Sequence of chain 1.F:
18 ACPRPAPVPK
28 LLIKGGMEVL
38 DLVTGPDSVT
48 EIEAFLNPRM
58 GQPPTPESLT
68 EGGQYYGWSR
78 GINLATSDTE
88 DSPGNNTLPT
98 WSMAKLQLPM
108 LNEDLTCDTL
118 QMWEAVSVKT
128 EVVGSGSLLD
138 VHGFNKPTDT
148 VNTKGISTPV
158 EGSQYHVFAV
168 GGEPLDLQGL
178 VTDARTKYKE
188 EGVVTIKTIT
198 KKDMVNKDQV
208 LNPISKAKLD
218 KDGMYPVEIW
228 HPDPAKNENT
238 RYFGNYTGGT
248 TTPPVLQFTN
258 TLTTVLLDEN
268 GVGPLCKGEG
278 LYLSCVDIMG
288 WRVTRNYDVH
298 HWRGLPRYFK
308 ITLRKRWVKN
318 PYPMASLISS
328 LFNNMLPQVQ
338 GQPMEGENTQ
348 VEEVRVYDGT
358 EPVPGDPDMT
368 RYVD

This small molecule binds to this protein.
Small molecule (SMILES): CC(=O)N[C@@H]1[C@@H](O[C@@H]2O[C@H](CO)[C@H](O)[C@H](O[C@]3(C(=O)O)C[C@H](O)[C@@H](NC(C)=O)[C@H]([C@H](O)[C@H](O)CO)O3)[C@H]2O)[C@H](O)[C@@H](CO[C@]2(C(=O)O)C[C@H](O)[C@@H](NC(C)=O)[C@H]([C@H](O)[C@H](O)CO)O2)O[C@H]1O

Binding-site contacts:
Ligand atom C3 contacts residue VAL296 of chain 1.F at 3.7 Å (hydrophobic).
Ligand atom O1A contacts residue ARG77 of chain 1.F at 3.0 Å (salt-bridge).
Ligand atom C3 contacts residue HIS298 of chain 1.F at 4.1 Å.
Ligand atom O4 contacts residue GLY78 of chain 1.F at 3.2 Å.
Ligand atom C3 contacts residue GLY78 of chain 1.F at 4.1 Å.
Ligand atom C5 contacts residue TYR72 of chain 1.F at 3.5 Å (hydrophobic).
Ligand atom C4 contacts residue GLY78 of chain 1.F at 3.4 Å.
Ligand atom O3 contacts residue GLY78 of chain 1.F at 3.6 Å.
Ligand atom C6 contacts residue TYR72 of chain 1.F at 3.8 Å (hydrophobic).
Ligand atom C4 contacts residue HIS298 of chain 1.F at 4.0 Å.
Ligand atom O8 contacts residue TYR72 of chain 1.F at 3.9 Å.
Ligand atom O1A contacts residue TYR72 of chain 1.F at 3.1 Å.
Ligand atom O1B contacts residue ARG77 of chain 1.F at 2.5 Å (salt-bridge).
Ligand atom O8 contacts residue ARG77 of chain 1.F at 3.1 Å (salt-bridge).
Ligand atom O6 contacts residue ASN93 of chain 1.F at 3.0 Å (h-bond).
Ligand atom C2 contacts residue GLY78 of chain 1.F at 4.1 Å.
Ligand atom O1A contacts residue GLY78 of chain 1.F at 3.7 Å.
Ligand atom O4 contacts residue ASN80 of chain 1.F at 4.0 Å.
Ligand atom O4 contacts residue ILE79 of chain 1.F at 3.6 Å (h-bond).
Ligand atom O4 contacts residue TYR72 of chain 1.F at 3.8 Å.
Ligand atom C1 contacts residue SER89 of chain 1.F at 4.2 Å.
Ligand atom O4 contacts residue HIS298 of chain 1.F at 3.0 Å (h-bond).
Ligand atom C4 contacts residue TYR72 of chain 1.F at 3.4 Å (hydrophobic).
Ligand atom O1A contacts residue SER89 of chain 1.F at 4.1 Å.
Ligand atom C5 contacts residue ASN93 of chain 1.F at 4.1 Å.
Ligand atom O1B contacts residue SER89 of chain 1.F at 3.5 Å (h-bond).
Ligand atom C1 contacts residue TYR72 of chain 1.F at 4.0 Å (hydrophobic).
Ligand atom O4 contacts residue THR291 of chain 1.F at 3.4 Å.
Ligand atom N5 contacts residue TYR72 of chain 1.F at 3.0 Å (h-bond).
Ligand atom C3 contacts residue GLY78 of chain 1.F at 3.9 Å.
Ligand atom C8 contacts residue ARG77 of chain 1.F at 4.1 Å.
Ligand atom O3 contacts residue VAL296 of chain 1.F at 4.3 Å.
Ligand atom C1 contacts residue ARG77 of chain 1.F at 3.1 Å.
Ligand atom C10 contacts residue TYR72 of chain 1.F at 4.1 Å (hydrophobic).
Ligand atom C1 contacts residue GLY78 of chain 1.F at 4.1 Å.
Ligand atom C11 contacts residue ASP85 of chain 5.F at 4.2 Å.
Ligand atom C6 contacts residue ARG77 of chain 1.F at 4.3 Å.
Ligand atom O8 contacts residue GLU87 of chain 1.F at 3.9 Å.
Ligand atom C6 contacts residue ASN93 of chain 1.F at 3.1 Å.
Ligand atom C3 contacts residue ARG77 of chain 1.F at 4.1 Å.

Sequence of chain 5.F:
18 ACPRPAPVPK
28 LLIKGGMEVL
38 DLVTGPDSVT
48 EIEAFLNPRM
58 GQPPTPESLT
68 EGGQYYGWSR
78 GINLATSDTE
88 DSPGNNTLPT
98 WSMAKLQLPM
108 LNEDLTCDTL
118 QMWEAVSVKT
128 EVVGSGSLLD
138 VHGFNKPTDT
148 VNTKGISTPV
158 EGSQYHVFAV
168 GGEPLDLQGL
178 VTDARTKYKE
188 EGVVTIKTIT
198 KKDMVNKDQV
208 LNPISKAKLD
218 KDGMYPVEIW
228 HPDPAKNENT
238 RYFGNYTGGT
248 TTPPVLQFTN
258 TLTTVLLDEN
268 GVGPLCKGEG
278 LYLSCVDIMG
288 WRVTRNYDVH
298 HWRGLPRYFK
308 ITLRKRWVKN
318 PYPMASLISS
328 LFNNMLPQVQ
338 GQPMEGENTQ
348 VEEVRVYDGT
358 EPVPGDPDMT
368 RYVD